A protein and the small-molecule ligand that binds it are described below.
Small molecule (SMILES): CC(=O)N[C@@H]1[C@@H](O)[C@H](O)[C@@H](CO)O[C@H]1O

Sequence of chain 1.A:
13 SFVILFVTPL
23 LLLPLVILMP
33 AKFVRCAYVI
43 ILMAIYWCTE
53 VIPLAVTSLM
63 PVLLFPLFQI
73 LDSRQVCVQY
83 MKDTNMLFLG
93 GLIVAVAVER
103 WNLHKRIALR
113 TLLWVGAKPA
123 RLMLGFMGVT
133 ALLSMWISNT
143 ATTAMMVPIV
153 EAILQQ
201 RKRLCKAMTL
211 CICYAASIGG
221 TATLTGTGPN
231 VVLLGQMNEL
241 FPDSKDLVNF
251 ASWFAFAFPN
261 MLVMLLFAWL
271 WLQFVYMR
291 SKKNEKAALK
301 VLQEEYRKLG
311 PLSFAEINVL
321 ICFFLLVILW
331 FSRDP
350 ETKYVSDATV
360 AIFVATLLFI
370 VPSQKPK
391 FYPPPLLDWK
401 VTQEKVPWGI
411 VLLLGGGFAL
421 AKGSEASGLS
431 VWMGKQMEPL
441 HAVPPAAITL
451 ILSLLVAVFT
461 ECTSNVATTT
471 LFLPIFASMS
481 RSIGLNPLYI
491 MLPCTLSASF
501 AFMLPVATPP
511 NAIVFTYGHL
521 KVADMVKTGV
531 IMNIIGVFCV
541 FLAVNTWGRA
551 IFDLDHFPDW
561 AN

Binding-site contacts:
Ligand atom C4 contacts residue ASN562 of chain 1.A at 4.1 Å.
Ligand atom O7 contacts residue ASN562 of chain 1.A at 2.9 Å (h-bond).
Ligand atom C2 contacts residue ASN562 of chain 1.A at 2.5 Å.
Ligand atom C1 contacts residue ASN562 of chain 1.A at 1.4 Å.
Ligand atom C7 contacts residue ASN562 of chain 1.A at 3.1 Å.
Ligand atom O6 contacts residue ASN562 of chain 1.A at 4.3 Å.
Ligand atom C5 contacts residue ASN562 of chain 1.A at 3.6 Å.
Ligand atom C8 contacts residue ASN562 of chain 1.A at 4.3 Å.
Ligand atom O5 contacts residue ASN562 of chain 1.A at 2.4 Å (h-bond).
Ligand atom C3 contacts residue ASN562 of chain 1.A at 3.9 Å.
Ligand atom N2 contacts residue ASN562 of chain 1.A at 3.0 Å (h-bond).